Sequence of chain 1.B:
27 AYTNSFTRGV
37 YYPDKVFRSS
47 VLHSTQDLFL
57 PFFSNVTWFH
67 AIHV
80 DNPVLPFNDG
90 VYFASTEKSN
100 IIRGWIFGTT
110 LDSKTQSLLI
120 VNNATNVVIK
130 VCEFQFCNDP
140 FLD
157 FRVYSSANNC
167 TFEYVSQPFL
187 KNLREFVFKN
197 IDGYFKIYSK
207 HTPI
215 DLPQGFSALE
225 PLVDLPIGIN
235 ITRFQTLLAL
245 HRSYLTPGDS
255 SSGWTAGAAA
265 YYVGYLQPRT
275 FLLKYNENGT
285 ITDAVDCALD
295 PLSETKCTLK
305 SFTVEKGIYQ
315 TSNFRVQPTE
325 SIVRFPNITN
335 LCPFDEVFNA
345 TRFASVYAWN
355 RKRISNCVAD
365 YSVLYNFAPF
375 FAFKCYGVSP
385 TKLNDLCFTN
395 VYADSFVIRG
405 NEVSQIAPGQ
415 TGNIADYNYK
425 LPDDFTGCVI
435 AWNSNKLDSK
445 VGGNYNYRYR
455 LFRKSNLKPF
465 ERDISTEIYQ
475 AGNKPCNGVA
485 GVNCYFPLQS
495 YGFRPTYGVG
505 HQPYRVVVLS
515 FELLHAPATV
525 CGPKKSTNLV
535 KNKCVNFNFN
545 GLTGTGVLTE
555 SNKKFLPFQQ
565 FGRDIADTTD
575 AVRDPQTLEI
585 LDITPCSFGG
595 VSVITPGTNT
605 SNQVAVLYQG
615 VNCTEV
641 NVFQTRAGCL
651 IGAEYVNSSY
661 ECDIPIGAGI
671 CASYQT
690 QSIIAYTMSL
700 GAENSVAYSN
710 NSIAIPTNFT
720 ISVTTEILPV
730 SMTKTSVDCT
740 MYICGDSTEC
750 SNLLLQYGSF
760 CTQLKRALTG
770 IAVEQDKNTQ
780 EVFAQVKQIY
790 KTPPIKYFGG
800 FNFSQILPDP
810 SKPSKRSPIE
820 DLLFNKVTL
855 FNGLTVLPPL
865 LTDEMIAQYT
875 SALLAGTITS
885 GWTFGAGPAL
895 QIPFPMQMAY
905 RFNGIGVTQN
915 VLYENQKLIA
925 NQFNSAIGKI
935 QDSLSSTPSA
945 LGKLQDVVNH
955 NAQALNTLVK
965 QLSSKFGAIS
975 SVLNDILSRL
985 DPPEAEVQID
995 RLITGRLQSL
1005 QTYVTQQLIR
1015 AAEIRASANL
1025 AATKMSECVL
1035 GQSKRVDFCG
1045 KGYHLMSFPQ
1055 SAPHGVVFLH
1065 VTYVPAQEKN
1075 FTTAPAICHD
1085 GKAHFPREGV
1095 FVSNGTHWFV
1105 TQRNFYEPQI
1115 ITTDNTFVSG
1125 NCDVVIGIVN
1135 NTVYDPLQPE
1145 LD

Binding-site contacts:
Ligand atom C1 contacts residue ASN801 of chain 1.B at 3.3 Å.
Ligand atom N2 contacts residue ASN801 of chain 1.B at 2.7 Å (h-bond).
Ligand atom O5 contacts residue GLN804 of chain 1.B at 4.4 Å.
Ligand atom C8 contacts residue ASN801 of chain 1.B at 3.4 Å.
Ligand atom C2 contacts residue ASN801 of chain 1.B at 3.2 Å.
Ligand atom O7 contacts residue ASN801 of chain 1.B at 3.7 Å.
Ligand atom C1 contacts residue SER803 of chain 1.B at 4.4 Å.
Ligand atom C7 contacts residue ASN801 of chain 1.B at 3.1 Å.
Ligand atom O5 contacts residue ASN801 of chain 1.B at 4.5 Å.

A small-molecule ligand and the protein it binds are described below.
Small molecule (SMILES): CC(=O)N[C@@H]1[C@@H](O)[C@H](O)[C@@H](CO)O[C@H]1O